This small molecule binds to this protein.
Small molecule (SMILES): Nc1nc2c(ncn2[C@@H]2O[C@H](CO[P](=O)(O)O[P](=O)(O)NP(=O)(O)O)[C@@H](O)[C@H]2O)c(=O)[nH]1

Sequence of chain 1.A:
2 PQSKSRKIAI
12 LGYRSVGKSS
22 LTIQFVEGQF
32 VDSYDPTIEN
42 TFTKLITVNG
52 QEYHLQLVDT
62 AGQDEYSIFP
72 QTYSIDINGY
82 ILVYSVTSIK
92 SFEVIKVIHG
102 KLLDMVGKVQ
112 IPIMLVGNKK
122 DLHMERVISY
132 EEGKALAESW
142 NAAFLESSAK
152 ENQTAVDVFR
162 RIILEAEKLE

Binding-site contacts:
Ligand atom O3A contacts residue SER16 of chain 1.A at 3.4 Å.
Ligand atom O1A contacts residue SER21 of chain 1.A at 2.6 Å (h-bond).
Ligand atom O6 contacts residue SER149 of chain 1.A at 3.0 Å.
Ligand atom N2 contacts residue LEU123 of chain 1.A at 3.4 Å.
Ligand atom O1B contacts residue LYS19 of chain 1.A at 2.7 Å (salt-bridge).
Ligand atom O1G contacts residue TYR35 of chain 1.A at 2.6 Å (h-bond).
Ligand atom O1B contacts residue SER16 of chain 1.A at 3.3 Å (h-bond).
Ligand atom O6 contacts residue ASP122 of chain 1.A at 3.0 Å (salt-bridge).
Ligand atom O3A contacts residue GLY18 of chain 1.A at 3.0 Å (h-bond).
Ligand atom O3' contacts residue ASP33 of chain 1.A at 3.2 Å (salt-bridge).
Ligand atom O5' contacts residue SER21 of chain 1.A at 3.3 Å (h-bond).
Ligand atom N3B contacts residue SER16 of chain 1.A at 3.0 Å (h-bond).
Ligand atom N3B contacts residue TYR35 of chain 1.A at 3.5 Å.
Ligand atom O2B contacts residue MG1 of chain 1.B at 2.6 Å.
Ligand atom O2G contacts residue THR38 of chain 1.A at 3.2 Å (h-bond).
Ligand atom C6 contacts residue ASP122 of chain 1.A at 3.2 Å.
Ligand atom O2A contacts residue TYR35 of chain 1.A at 3.2 Å.
Ligand atom C2 contacts residue ASP122 of chain 1.A at 3.4 Å.
Ligand atom O1A contacts residue SER20 of chain 1.A at 3.4 Å (h-bond).
Ligand atom O2' contacts residue PHE31 of chain 1.A at 3.0 Å.
Ligand atom N2 contacts residue ASP122 of chain 1.A at 2.7 Å (salt-bridge).
Ligand atom O2G contacts residue MG1 of chain 1.B at 2.4 Å.
Ligand atom N7 contacts residue ASN119 of chain 1.A at 2.9 Å (h-bond).
Ligand atom C5' contacts residue TYR35 of chain 1.A at 3.5 Å (hydrophobic).
Ligand atom O1B contacts residue GLY18 of chain 1.A at 3.3 Å (h-bond).
Ligand atom O6 contacts residue ALA150 of chain 1.A at 2.6 Å (h-bond).
Ligand atom N7 contacts residue ALA150 of chain 1.A at 3.2 Å.
Ligand atom N1 contacts residue ASP122 of chain 1.A at 2.5 Å (salt-bridge).
Ligand atom C5' contacts residue SER16 of chain 1.A at 3.2 Å.
Ligand atom O3G contacts residue LYS19 of chain 1.A at 2.9 Å (salt-bridge).
Ligand atom O2B contacts residue LYS19 of chain 1.A at 3.4 Å (salt-bridge).
Ligand atom C6 contacts residue ALA150 of chain 1.A at 3.5 Å (hydrophobic).
Ligand atom O2' contacts residue VAL32 of chain 1.A at 3.4 Å (h-bond).
Ligand atom PA contacts residue SER21 of chain 1.A at 3.4 Å.
Ligand atom O1B contacts residue VAL17 of chain 1.A at 3.3 Å (h-bond).
Ligand atom O3G contacts residue GLY63 of chain 1.A at 3.2 Å (h-bond).
Ligand atom O3G contacts residue ARG15 of chain 1.A at 3.2 Å.
Ligand atom O1A contacts residue GLY18 of chain 1.A at 3.1 Å.
Ligand atom O2B contacts residue SER20 of chain 1.A at 3.1 Å (h-bond).
Ligand atom O6 contacts residue LYS120 of chain 1.A at 3.4 Å.